This small molecule binds to this protein.
Small molecule (SMILES): CC(C)(C)c1nc(-c2cccc(NS(=O)(=O)c3c(F)cccc3F)c2F)c(-c2ccnc(N)n2)s1

Binding-site contacts:
Ligand atom N15 contacts residue VAL40 of chain 1.A at 3.3 Å.
Ligand atom F53 contacts residue ILE96 of chain 1.A at 3.1 Å.
Ligand atom N6 contacts residue GLN99 of chain 1.A at 3.7 Å.
Ligand atom F39 contacts residue ASP163 of chain 1.A at 3.0 Å.
Ligand atom O55 contacts residue PHE164 of chain 1.A at 2.9 Å (h-bond).
Ligand atom O55 contacts residue ASP163 of chain 1.A at 3.4 Å (salt-bridge).
Ligand atom F53 contacts residue THR98 of chain 1.A at 3.6 Å.
Ligand atom C47 contacts residue LEU83 of chain 1.A at 3.1 Å (hydrophobic).
Ligand atom C31 contacts residue LYS52 of chain 1.A at 3.6 Å.
Ligand atom C35 contacts residue VAL40 of chain 1.A at 3.5 Å (hydrophobic).
Ligand atom F53 contacts residue LEU74 of chain 1.A at 3.3 Å.
Ligand atom C30 contacts residue VAL40 of chain 1.A at 3.7 Å (hydrophobic).
Ligand atom C50 contacts residue LEU83 of chain 1.A at 3.2 Å (hydrophobic).
Ligand atom F52 contacts residue PHE164 of chain 1.A at 3.6 Å.
Ligand atom C37 contacts residue THR98 of chain 1.A at 3.7 Å.
Ligand atom C16 contacts residue VAL40 of chain 1.A at 3.5 Å (hydrophobic).
Ligand atom F52 contacts residue GLY162 of chain 1.A at 3.1 Å.
Ligand atom C33 contacts residue LYS52 of chain 1.A at 3.6 Å.
Ligand atom C46 contacts residue LEU74 of chain 1.A at 3.5 Å (hydrophobic).
Ligand atom O54 contacts residue LYS52 of chain 1.A at 2.9 Å (salt-bridge).
Ligand atom C18 contacts residue GLY33 of chain 1.A at 3.6 Å.
Ligand atom S42 contacts residue LYS52 of chain 1.A at 3.7 Å.
Ligand atom N6 contacts residue CYS101 of chain 1.A at 2.9 Å (h-bond).
Ligand atom N40 contacts residue ASP163 of chain 1.A at 2.8 Å (salt-bridge).
Ligand atom C1 contacts residue TRP100 of chain 1.A at 3.8 Å (hydrophobic).
Ligand atom C44 contacts residue THR98 of chain 1.A at 3.5 Å.
Ligand atom S13 contacts residue PHE152 of chain 1.A at 3.7 Å.
Ligand atom C46 contacts residue THR98 of chain 1.A at 3.7 Å.
Ligand atom C1 contacts residue CYS101 of chain 1.A at 3.7 Å (hydrophobic).
Ligand atom C12 contacts residue PHE152 of chain 1.A at 3.7 Å (hydrophobic).
Ligand atom C33 contacts residue LEU83 of chain 1.A at 3.6 Å (hydrophobic).
Ligand atom N9 contacts residue TRP100 of chain 1.A at 3.4 Å.
Ligand atom N9 contacts residue CYS101 of chain 1.A at 3.1 Å (h-bond).
Ligand atom C31 contacts residue LEU83 of chain 1.A at 3.5 Å (hydrophobic).
Ligand atom O54 contacts residue PHE37 of chain 1.A at 3.7 Å.
Ligand atom C7 contacts residue ALA50 of chain 1.A at 3.6 Å (hydrophobic).
Ligand atom C18 contacts residue SER34 of chain 1.A at 3.7 Å.
Ligand atom C7 contacts residue GLN99 of chain 1.A at 3.3 Å.
Ligand atom F52 contacts residue ASP163 of chain 1.A at 3.3 Å.
Ligand atom N40 contacts residue LYS52 of chain 1.A at 3.6 Å.

Sequence of chain 1.A:
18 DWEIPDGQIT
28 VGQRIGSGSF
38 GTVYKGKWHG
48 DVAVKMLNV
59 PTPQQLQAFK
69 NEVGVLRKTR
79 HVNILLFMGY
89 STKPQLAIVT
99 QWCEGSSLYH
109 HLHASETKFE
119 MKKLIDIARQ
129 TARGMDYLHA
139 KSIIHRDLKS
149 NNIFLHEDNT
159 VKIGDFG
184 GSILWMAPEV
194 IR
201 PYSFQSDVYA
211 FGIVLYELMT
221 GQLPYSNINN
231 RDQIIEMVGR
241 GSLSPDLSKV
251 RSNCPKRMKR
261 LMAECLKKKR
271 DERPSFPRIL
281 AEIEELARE